A small-molecule ligand and the protein it binds are described below.
Small molecule (SMILES): OC[C@H]1O[C@H](O[C@H]2[C@@H](O)[C@H](O)[C@@H](CO)O[C@@H]2O)[C@@H](O)[C@@H](O)[C@@H]1O

Sequence of chain 1.A:
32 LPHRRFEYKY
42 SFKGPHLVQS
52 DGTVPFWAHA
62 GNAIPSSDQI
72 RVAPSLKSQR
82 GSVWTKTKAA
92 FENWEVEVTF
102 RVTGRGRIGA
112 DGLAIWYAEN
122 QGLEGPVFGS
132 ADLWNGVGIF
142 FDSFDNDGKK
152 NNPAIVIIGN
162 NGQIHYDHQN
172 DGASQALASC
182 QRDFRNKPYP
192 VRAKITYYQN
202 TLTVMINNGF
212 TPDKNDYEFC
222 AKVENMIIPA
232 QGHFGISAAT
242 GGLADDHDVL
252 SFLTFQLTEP

Binding-site contacts:
Ligand atom C3 contacts residue ASN147 of chain 1.A at 4.1 Å.
Ligand atom C6 contacts residue ASP112 of chain 1.A at 3.9 Å.
Ligand atom O5 contacts residue GLY243 of chain 1.A at 3.2 Å (h-bond).
Ligand atom O2 contacts residue GLY243 of chain 1.A at 4.3 Å.
Ligand atom O4 contacts residue ASP112 of chain 1.A at 3.1 Å (salt-bridge).
Ligand atom C4 contacts residue ASP112 of chain 1.A at 3.6 Å.
Ligand atom C5 contacts residue GLY243 of chain 1.A at 4.1 Å.
Ligand atom O6 contacts residue ASP112 of chain 1.A at 3.7 Å.
Ligand atom O4 contacts residue HIS169 of chain 1.A at 3.6 Å.
Ligand atom C5 contacts residue PHE145 of chain 1.A at 3.6 Å (hydrophobic).
Ligand atom C6 contacts residue PHE145 of chain 1.A at 3.7 Å (hydrophobic).
Ligand atom C4 contacts residue ASN147 of chain 1.A at 4.2 Å.
Ligand atom O3 contacts residue HIS169 of chain 1.A at 3.7 Å.
Ligand atom C5 contacts residue ASP112 of chain 1.A at 4.4 Å.
Ligand atom C6 contacts residue ALA111 of chain 1.A at 4.0 Å (hydrophobic).
Ligand atom O4 contacts residue PHE145 of chain 1.A at 3.1 Å.
Ligand atom C6 contacts residue LEU244 of chain 1.A at 3.9 Å (hydrophobic).
Ligand atom O5 contacts residue GLY242 of chain 1.A at 4.2 Å.
Ligand atom C4 contacts residue HIS169 of chain 1.A at 4.3 Å.
Ligand atom O6 contacts residue GLY242 of chain 1.A at 3.0 Å.
Ligand atom C6 contacts residue GLY243 of chain 1.A at 3.5 Å.
Ligand atom C1 contacts residue GLY243 of chain 1.A at 4.2 Å.
Ligand atom O4 contacts residue ASN147 of chain 1.A at 3.1 Å (h-bond).
Ligand atom C3 contacts residue HIS169 of chain 1.A at 4.4 Å.
Ligand atom O3 contacts residue PHE145 of chain 1.A at 3.5 Å.
Ligand atom O6 contacts residue ALA111 of chain 1.A at 3.8 Å.
Ligand atom C6 contacts residue GLY242 of chain 1.A at 4.4 Å.
Ligand atom C4 contacts residue PHE145 of chain 1.A at 4.0 Å (hydrophobic).
Ligand atom O6 contacts residue GLY243 of chain 1.A at 2.7 Å (h-bond).
Ligand atom O6 contacts residue LEU244 of chain 1.A at 3.5 Å (h-bond).
Ligand atom O2 contacts residue GLY242 of chain 1.A at 4.2 Å.